A small-molecule ligand and the protein it binds are described below.
Small molecule (SMILES): CC(C)(C)NC[C@H](O)COc1cccc2[nH]c(C#N)c(I)c12

Sequence of chain 1.A:
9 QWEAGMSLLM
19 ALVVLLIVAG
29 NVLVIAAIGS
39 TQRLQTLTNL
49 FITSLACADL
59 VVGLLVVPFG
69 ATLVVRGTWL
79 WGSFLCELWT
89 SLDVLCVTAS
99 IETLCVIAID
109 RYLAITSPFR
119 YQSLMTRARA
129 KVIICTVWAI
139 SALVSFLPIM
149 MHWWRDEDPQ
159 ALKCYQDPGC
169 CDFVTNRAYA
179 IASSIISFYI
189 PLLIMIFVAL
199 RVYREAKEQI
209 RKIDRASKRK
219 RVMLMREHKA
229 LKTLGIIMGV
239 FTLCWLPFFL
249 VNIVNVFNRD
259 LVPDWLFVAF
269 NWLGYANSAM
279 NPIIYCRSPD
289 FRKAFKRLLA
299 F

Binding-site contacts:
Ligand atom C7 contacts residue VAL92 of chain 1.A at 3.4 Å (hydrophobic).
Ligand atom C1 contacts residue SER181 of chain 1.A at 3.4 Å.
Ligand atom C5 contacts residue PHE247 of chain 1.A at 3.5 Å (hydrophobic).
Ligand atom C12 contacts residue ASN269 of chain 1.A at 3.5 Å.
Ligand atom C10 contacts residue ASP91 of chain 1.A at 3.9 Å.
Ligand atom C7 contacts residue SER185 of chain 1.A at 3.6 Å.
Ligand atom C4 contacts residue PHE247 of chain 1.A at 3.8 Å (hydrophobic).
Ligand atom C3 contacts residue PHE247 of chain 1.A at 4.0 Å (hydrophobic).
Ligand atom C5 contacts residue VAL92 of chain 1.A at 3.9 Å (hydrophobic).
Ligand atom C10 contacts residue ASN269 of chain 1.A at 3.5 Å.
Ligand atom C8 contacts residue VAL92 of chain 1.A at 4.0 Å (hydrophobic).
Ligand atom C13 contacts residue PHE171 of chain 1.A at 3.8 Å (hydrophobic).
Ligand atom O2 contacts residue ASN269 of chain 1.A at 3.2 Å (h-bond).
Ligand atom C12 contacts residue ASP91 of chain 1.A at 3.7 Å.
Ligand atom C15 contacts residue ASN269 of chain 1.A at 3.3 Å.
Ligand atom C11 contacts residue ASN269 of chain 1.A at 3.8 Å.
Ligand atom O2 contacts residue TRP243 of chain 1.A at 3.6 Å.
Ligand atom N2 contacts residue ASN269 of chain 1.A at 2.8 Å (h-bond).
Ligand atom O2 contacts residue TYR273 of chain 1.A at 4.0 Å.
Ligand atom N1 contacts residue SER181 of chain 1.A at 3.1 Å (h-bond).
Ligand atom C16 contacts residue PHE171 of chain 1.A at 3.8 Å (hydrophobic).
Ligand atom C14 contacts residue ASP91 of chain 1.A at 3.2 Å.
Ligand atom O1 contacts residue PHE246 of chain 1.A at 3.4 Å.
Ligand atom NAF contacts residue PHE171 of chain 1.A at 3.9 Å.
Ligand atom N2 contacts residue ASP91 of chain 1.A at 3.1 Å (salt-bridge).
Ligand atom NAF contacts residue TYR177 of chain 1.A at 3.7 Å.
Ligand atom IAA contacts residue ASN250 of chain 1.A at 3.7 Å.
Ligand atom NAF contacts residue ALA178 of chain 1.A at 3.2 Å.
Ligand atom NAF contacts residue SER181 of chain 1.A at 3.3 Å (h-bond).
Ligand atom NAF contacts residue THR173 of chain 1.A at 3.8 Å.
Ligand atom C10 contacts residue PHE246 of chain 1.A at 3.7 Å (hydrophobic).
Ligand atom C11 contacts residue ASP91 of chain 1.A at 3.5 Å.
Ligand atom C6 contacts residue VAL92 of chain 1.A at 3.3 Å (hydrophobic).
Ligand atom O2 contacts residue ASP91 of chain 1.A at 2.7 Å (salt-bridge).
Ligand atom C16 contacts residue SER181 of chain 1.A at 3.1 Å.
Ligand atom C16 contacts residue ASN250 of chain 1.A at 3.9 Å.
Ligand atom C6 contacts residue PHE247 of chain 1.A at 3.8 Å (hydrophobic).
Ligand atom C15 contacts residue TRP87 of chain 1.A at 3.7 Å (hydrophobic).
Ligand atom IAA contacts residue PHE171 of chain 1.A at 3.7 Å.
Ligand atom C16 contacts residue TYR177 of chain 1.A at 3.9 Å (hydrophobic).